Binding-site contacts:
Ligand atom C3 contacts residue ASN162 of chain 1.C at 3.8 Å.
Ligand atom O5 contacts residue ASN161 of chain 1.C at 3.6 Å.
Ligand atom O7 contacts residue ASN162 of chain 1.C at 3.3 Å (h-bond).
Ligand atom C7 contacts residue ASN162 of chain 1.C at 3.2 Å.
Ligand atom C1 contacts residue ASN161 of chain 1.C at 4.1 Å.
Ligand atom C5 contacts residue ASN162 of chain 1.C at 3.7 Å.
Ligand atom C2 contacts residue ASN162 of chain 1.C at 2.5 Å.
Ligand atom C4 contacts residue ASN162 of chain 1.C at 4.3 Å.
Ligand atom N2 contacts residue ASN162 of chain 1.C at 2.9 Å (h-bond).
Ligand atom C1 contacts residue ASN162 of chain 1.C at 1.4 Å.
Ligand atom O5 contacts residue ASN162 of chain 1.C at 2.4 Å (h-bond).
Ligand atom C8 contacts residue ASN162 of chain 1.C at 4.4 Å.

Sequence of chain 1.C:
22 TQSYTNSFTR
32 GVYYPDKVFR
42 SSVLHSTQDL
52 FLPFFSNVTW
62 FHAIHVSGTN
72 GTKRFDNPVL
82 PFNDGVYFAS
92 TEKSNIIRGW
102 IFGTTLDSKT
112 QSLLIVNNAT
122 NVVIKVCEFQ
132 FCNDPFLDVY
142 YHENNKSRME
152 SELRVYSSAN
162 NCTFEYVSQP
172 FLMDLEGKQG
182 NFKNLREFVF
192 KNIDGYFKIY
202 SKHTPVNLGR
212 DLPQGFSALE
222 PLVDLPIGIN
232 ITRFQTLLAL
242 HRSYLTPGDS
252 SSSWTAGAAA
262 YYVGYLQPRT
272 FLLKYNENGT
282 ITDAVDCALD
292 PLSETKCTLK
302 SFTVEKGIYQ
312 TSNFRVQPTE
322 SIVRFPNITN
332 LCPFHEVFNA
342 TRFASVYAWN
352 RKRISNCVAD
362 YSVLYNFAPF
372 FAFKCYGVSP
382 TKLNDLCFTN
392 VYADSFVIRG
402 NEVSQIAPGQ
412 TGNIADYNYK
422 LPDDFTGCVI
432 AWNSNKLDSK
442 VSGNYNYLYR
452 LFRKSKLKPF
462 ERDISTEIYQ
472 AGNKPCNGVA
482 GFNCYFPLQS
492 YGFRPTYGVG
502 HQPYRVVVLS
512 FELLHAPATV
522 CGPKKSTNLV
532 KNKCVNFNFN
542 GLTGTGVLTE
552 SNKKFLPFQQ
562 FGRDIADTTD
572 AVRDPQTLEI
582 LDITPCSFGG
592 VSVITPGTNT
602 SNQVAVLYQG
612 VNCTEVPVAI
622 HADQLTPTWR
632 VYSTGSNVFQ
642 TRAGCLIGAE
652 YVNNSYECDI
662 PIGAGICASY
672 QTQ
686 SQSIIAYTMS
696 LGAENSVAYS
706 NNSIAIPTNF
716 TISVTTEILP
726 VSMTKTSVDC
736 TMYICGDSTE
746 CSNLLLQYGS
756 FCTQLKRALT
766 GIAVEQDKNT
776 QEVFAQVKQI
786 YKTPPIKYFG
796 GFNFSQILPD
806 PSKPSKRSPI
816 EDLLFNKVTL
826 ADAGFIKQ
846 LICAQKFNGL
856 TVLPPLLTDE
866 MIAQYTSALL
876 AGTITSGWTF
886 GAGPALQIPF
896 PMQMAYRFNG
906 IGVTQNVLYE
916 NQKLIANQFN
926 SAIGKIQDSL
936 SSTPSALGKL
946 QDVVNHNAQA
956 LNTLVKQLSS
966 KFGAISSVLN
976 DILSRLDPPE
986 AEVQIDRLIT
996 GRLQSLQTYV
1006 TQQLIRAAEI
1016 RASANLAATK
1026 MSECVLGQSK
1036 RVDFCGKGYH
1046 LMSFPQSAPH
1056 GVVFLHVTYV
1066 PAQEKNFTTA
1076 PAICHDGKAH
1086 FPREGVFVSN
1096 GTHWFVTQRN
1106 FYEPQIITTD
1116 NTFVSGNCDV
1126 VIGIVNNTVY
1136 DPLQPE

This small molecule binds to this protein.
Small molecule (SMILES): CC(=O)N[C@@H]1[C@@H](O)[C@H](O)[C@@H](CO)O[C@H]1O